A small-molecule ligand and the protein it binds are described below.
Small molecule (SMILES): COc1cc(N2CCN(C)CC2)ccc1/N=C1/N=CC(Cl)C(Nc2cccc3c2C(=O)N(C)C3)=N1

Sequence of chain 1.A:
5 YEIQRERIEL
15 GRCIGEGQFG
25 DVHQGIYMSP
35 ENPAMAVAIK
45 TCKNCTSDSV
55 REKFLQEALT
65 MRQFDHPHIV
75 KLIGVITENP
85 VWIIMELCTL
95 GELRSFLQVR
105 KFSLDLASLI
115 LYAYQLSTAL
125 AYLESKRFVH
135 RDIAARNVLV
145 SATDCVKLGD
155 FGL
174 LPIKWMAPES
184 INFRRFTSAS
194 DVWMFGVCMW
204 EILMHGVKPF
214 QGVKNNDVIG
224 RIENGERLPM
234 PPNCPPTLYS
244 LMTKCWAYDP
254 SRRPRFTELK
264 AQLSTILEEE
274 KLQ

Binding-site contacts:
Ligand atom N1 contacts residue CYS92 of chain 1.A at 2.9 Å (h-bond).
Ligand atom N3 contacts residue LEU143 of chain 1.A at 3.7 Å.
Ligand atom CBF contacts residue ARG16 of chain 1.A at 3.8 Å.
Ligand atom NAE contacts residue LEU157 of chain 1.A at 3.6 Å.
Ligand atom OAI contacts residue LEU143 of chain 1.A at 3.5 Å.
Ligand atom CBE contacts residue GLU96 of chain 1.A at 3.4 Å.
Ligand atom CAQ contacts residue ILE18 of chain 1.A at 3.6 Å (hydrophobic).
Ligand atom OAI contacts residue LEU157 of chain 1.A at 3.4 Å.
Ligand atom CAL contacts residue ILE18 of chain 1.A at 3.6 Å (hydrophobic).
Ligand atom OAI contacts residue ASP154 of chain 1.A at 3.2 Å (salt-bridge).
Ligand atom CAS contacts residue ILE18 of chain 1.A at 3.7 Å (hydrophobic).
Ligand atom C4 contacts residue LEU143 of chain 1.A at 3.5 Å (hydrophobic).
Ligand atom CAQ contacts residue CYS92 of chain 1.A at 3.6 Å (hydrophobic).
Ligand atom CBD contacts residue ILE18 of chain 1.A at 3.5 Å (hydrophobic).
Ligand atom C6 contacts residue ALA42 of chain 1.A at 3.6 Å (hydrophobic).
Ligand atom CAP contacts residue GLY95 of chain 1.A at 3.6 Å.
Ligand atom CAQ contacts residue GLY95 of chain 1.A at 3.6 Å.
Ligand atom OAR contacts residue LEU91 of chain 1.A at 3.7 Å.
Ligand atom NBH contacts residue ILE18 of chain 1.A at 3.6 Å (h-bond).
Ligand atom CAL contacts residue CYS92 of chain 1.A at 3.5 Å (hydrophobic).
Ligand atom CAS contacts residue THR93 of chain 1.A at 3.2 Å.
Ligand atom CAM contacts residue LEU157 of chain 1.A at 3.6 Å (hydrophobic).
Ligand atom OAR contacts residue CYS92 of chain 1.A at 3.1 Å (h-bond).
Ligand atom CBA contacts residue ILE18 of chain 1.A at 3.7 Å (hydrophobic).
Ligand atom OAR contacts residue THR93 of chain 1.A at 3.4 Å (h-bond).
Ligand atom CBE contacts residue ILE18 of chain 1.A at 3.0 Å (hydrophobic).
Ligand atom CAN contacts residue LEU157 of chain 1.A at 3.7 Å (hydrophobic).
Ligand atom C6 contacts residue LEU143 of chain 1.A at 3.7 Å (hydrophobic).
Ligand atom CBD contacts residue ARG16 of chain 1.A at 3.5 Å.
Ligand atom C2 contacts residue CYS92 of chain 1.A at 3.7 Å (hydrophobic).
Ligand atom NAH contacts residue CYS92 of chain 1.A at 2.8 Å (h-bond).
Ligand atom CBF contacts residue ILE18 of chain 1.A at 3.2 Å (hydrophobic).
Ligand atom NBC contacts residue ILE18 of chain 1.A at 3.0 Å (h-bond).
Ligand atom CAL contacts residue GLY95 of chain 1.A at 3.5 Å.
Ligand atom CBG contacts residue ILE18 of chain 1.A at 2.8 Å (hydrophobic).
Ligand atom C5 contacts residue LEU143 of chain 1.A at 3.4 Å (hydrophobic).
Ligand atom C6 contacts residue GLU90 of chain 1.A at 3.2 Å.
Ligand atom CAW contacts residue ILE18 of chain 1.A at 3.5 Å (hydrophobic).
Ligand atom CAT contacts residue ASP154 of chain 1.A at 3.6 Å.
Ligand atom C6 contacts residue CYS92 of chain 1.A at 3.6 Å (hydrophobic).